Binding-site contacts:
Ligand atom C8 contacts residue VAL383 of chain 1.A at 3.8 Å (hydrophobic).
Ligand atom C1 contacts residue ASN396 of chain 1.A at 1.4 Å.
Ligand atom C5 contacts residue ASN396 of chain 1.A at 3.6 Å.
Ligand atom N2 contacts residue ASN396 of chain 1.A at 2.8 Å (h-bond).
Ligand atom C8 contacts residue PHE385 of chain 1.A at 3.7 Å (hydrophobic).
Ligand atom C2 contacts residue ASN396 of chain 1.A at 2.5 Å.
Ligand atom C3 contacts residue ASN396 of chain 1.A at 3.8 Å.
Ligand atom O5 contacts residue ASN396 of chain 1.A at 2.4 Å (h-bond).
Ligand atom C7 contacts residue ASN396 of chain 1.A at 4.1 Å.
Ligand atom O4 contacts residue VAL383 of chain 1.A at 4.3 Å.
Ligand atom C4 contacts residue ASN396 of chain 1.A at 4.2 Å.
Ligand atom N2 contacts residue TYR394 of chain 1.A at 4.1 Å.
Ligand atom C7 contacts residue PHE385 of chain 1.A at 3.8 Å (hydrophobic).
Ligand atom C3 contacts residue VAL383 of chain 1.A at 4.2 Å (hydrophobic).
Ligand atom C8 contacts residue ILE384 of chain 1.A at 3.4 Å (hydrophobic).
Ligand atom C8 contacts residue ASN396 of chain 1.A at 4.4 Å.
Ligand atom N2 contacts residue PHE385 of chain 1.A at 4.5 Å.
Ligand atom O7 contacts residue PHE385 of chain 1.A at 3.6 Å.

Sequence of chain 1.A:
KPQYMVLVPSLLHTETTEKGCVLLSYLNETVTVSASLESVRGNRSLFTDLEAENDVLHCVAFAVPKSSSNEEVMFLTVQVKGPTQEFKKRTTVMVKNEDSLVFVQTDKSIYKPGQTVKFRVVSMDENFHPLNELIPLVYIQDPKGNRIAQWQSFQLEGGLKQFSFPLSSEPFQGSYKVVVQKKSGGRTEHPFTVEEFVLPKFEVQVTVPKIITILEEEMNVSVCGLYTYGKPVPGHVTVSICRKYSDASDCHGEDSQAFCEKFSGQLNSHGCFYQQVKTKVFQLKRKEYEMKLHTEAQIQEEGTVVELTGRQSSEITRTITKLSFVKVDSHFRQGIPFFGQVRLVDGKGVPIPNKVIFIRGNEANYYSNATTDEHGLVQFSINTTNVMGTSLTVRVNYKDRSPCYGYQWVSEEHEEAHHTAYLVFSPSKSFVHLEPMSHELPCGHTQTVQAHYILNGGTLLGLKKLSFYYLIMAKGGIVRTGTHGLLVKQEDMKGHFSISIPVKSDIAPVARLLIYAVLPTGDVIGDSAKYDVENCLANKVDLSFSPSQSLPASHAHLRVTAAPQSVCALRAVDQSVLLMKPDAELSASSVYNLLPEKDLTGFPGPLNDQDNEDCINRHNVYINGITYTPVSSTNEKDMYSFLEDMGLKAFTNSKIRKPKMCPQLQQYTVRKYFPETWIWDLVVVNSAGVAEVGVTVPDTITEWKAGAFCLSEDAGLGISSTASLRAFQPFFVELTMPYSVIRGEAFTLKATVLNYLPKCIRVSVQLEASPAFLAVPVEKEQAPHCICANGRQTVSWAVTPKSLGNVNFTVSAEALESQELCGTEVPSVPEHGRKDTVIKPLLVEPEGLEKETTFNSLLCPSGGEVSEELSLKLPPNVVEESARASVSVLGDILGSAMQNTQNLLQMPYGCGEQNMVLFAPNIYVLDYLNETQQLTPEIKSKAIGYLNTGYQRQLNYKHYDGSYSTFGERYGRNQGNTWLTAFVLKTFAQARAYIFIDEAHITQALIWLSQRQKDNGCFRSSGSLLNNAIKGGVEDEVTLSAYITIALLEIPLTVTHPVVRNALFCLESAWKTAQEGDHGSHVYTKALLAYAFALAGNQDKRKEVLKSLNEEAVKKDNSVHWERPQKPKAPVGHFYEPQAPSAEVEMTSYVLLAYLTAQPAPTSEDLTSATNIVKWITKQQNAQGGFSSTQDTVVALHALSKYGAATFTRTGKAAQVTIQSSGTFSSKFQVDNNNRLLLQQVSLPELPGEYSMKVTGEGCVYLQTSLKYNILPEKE

A small-molecule ligand and the protein it binds are described below.
Small molecule (SMILES): CC(=O)N[C@@H]1[C@@H](O)[C@H](O)[C@@H](CO)O[C@H]1O